Binding-site contacts:
Ligand atom O7 contacts residue ASN371 of chain 1.B at 2.6 Å (h-bond).
Ligand atom C3 contacts residue ASN371 of chain 1.B at 3.8 Å.
Ligand atom O5 contacts residue ASN371 of chain 1.B at 2.3 Å (h-bond).
Ligand atom C8 contacts residue ILE399 of chain 1.B at 3.7 Å (hydrophobic).
Ligand atom C2 contacts residue ASN371 of chain 1.B at 2.4 Å.
Ligand atom C8 contacts residue ASN371 of chain 1.B at 4.3 Å.
Ligand atom O5 contacts residue PRO381 of chain 1.B at 3.9 Å.
Ligand atom C6 contacts residue PRO381 of chain 1.B at 4.1 Å (hydrophobic).
Ligand atom C7 contacts residue ASN371 of chain 1.B at 3.0 Å.
Ligand atom N2 contacts residue GLU400 of chain 1.B at 4.2 Å.
Ligand atom C8 contacts residue GLU400 of chain 1.B at 3.6 Å.
Ligand atom C7 contacts residue SER398 of chain 1.B at 3.5 Å.
Ligand atom C8 contacts residue SER398 of chain 1.B at 3.5 Å.
Ligand atom C5 contacts residue PRO381 of chain 1.B at 4.3 Å (hydrophobic).
Ligand atom C4 contacts residue ASN371 of chain 1.B at 4.2 Å.
Ligand atom C5 contacts residue ASN371 of chain 1.B at 3.6 Å.
Ligand atom N2 contacts residue ASN371 of chain 1.B at 2.9 Å (h-bond).
Ligand atom C8 contacts residue ASN99 of chain 1.B at 4.3 Å.
Ligand atom C1 contacts residue ASN371 of chain 1.B at 1.4 Å.
Ligand atom O7 contacts residue SER398 of chain 1.B at 2.9 Å (h-bond).

A protein and the small-molecule ligand that binds it are described below.
Small molecule (SMILES): CC(=O)N[C@H]1[C@H](O[C@H]2[C@H](O)[C@@H](NC(C)=O)CO[C@@H]2CO)O[C@H](CO)[C@@H](O)[C@@H]1O

Sequence of chain 1.B:
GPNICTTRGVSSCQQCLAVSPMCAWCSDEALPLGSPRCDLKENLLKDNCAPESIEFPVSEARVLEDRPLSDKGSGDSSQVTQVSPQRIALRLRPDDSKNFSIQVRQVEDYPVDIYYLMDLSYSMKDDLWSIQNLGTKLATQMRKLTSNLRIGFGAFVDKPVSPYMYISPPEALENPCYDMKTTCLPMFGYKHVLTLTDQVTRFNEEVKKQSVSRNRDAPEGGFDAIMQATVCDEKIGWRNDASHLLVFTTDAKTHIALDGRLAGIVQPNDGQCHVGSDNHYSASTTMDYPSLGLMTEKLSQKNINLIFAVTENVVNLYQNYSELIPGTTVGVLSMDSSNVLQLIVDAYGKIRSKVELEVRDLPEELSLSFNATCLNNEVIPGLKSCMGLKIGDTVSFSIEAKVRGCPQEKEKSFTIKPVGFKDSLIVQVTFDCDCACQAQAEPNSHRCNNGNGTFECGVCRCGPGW